Sequence of chain 1.JA:
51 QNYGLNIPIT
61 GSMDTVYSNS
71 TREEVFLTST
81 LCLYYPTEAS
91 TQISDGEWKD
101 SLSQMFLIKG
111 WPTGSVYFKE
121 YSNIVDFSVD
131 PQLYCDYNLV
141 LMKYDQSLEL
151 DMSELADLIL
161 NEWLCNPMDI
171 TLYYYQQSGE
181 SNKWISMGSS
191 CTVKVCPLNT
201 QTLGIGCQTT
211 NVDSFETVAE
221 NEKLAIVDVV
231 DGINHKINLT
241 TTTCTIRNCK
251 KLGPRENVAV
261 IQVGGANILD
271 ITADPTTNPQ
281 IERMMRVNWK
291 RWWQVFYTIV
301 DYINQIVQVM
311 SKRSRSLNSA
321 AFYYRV

The protein below binds the small molecule below.
Small molecule (SMILES): CC(=O)N[C@@H]1[C@@H](O)[C@H](O)[C@@H](CO)O[C@H]1O

Binding-site contacts:
Ligand atom C1 contacts residue ASN238 of chain 1.JA at 1.4 Å.
Ligand atom C3 contacts residue ASN238 of chain 1.JA at 3.8 Å.
Ligand atom C7 contacts residue ASN238 of chain 1.JA at 3.4 Å.
Ligand atom C8 contacts residue THR241 of chain 1.JA at 4.5 Å.
Ligand atom O6 contacts residue VAL212 of chain 1.JA at 4.1 Å.
Ligand atom O5 contacts residue ASN238 of chain 1.JA at 2.4 Å (h-bond).
Ligand atom C5 contacts residue VAL212 of chain 1.JA at 4.5 Å (hydrophobic).
Ligand atom N2 contacts residue ASN238 of chain 1.JA at 2.5 Å (h-bond).
Ligand atom C4 contacts residue ASN238 of chain 1.JA at 4.2 Å.
Ligand atom C5 contacts residue ASN238 of chain 1.JA at 3.6 Å.
Ligand atom O7 contacts residue ASN238 of chain 1.JA at 4.4 Å.
Ligand atom O5 contacts residue VAL212 of chain 1.JA at 3.4 Å.
Ligand atom C6 contacts residue VAL212 of chain 1.JA at 4.4 Å (hydrophobic).
Ligand atom C1 contacts residue VAL212 of chain 1.JA at 4.0 Å (hydrophobic).
Ligand atom C2 contacts residue ASN238 of chain 1.JA at 2.5 Å.
Ligand atom C8 contacts residue ASN238 of chain 1.JA at 3.6 Å.